Binding-site contacts:
Ligand atom OXT contacts residue ARG31 of chain 1.O at 4.2 Å.
Ligand atom N contacts residue SER25 of chain 1.O at 4.3 Å.
Ligand atom OXT contacts residue GLY29 of chain 1.O at 4.0 Å.
Ligand atom OXT contacts residue LEU30 of chain 1.O at 3.4 Å (h-bond).
Ligand atom OXT contacts residue SER25 of chain 1.O at 4.3 Å.
Ligand atom C contacts residue SER25 of chain 1.O at 3.4 Å.
Ligand atom N contacts residue GLY29 of chain 1.O at 4.3 Å.
Ligand atom O contacts residue PRO32 of chain 1.O at 4.2 Å.
Ligand atom O contacts residue LEU30 of chain 1.O at 3.0 Å (h-bond).
Ligand atom CA contacts residue LEU30 of chain 1.O at 4.4 Å (hydrophobic).
Ligand atom C contacts residue GLY29 of chain 1.O at 4.3 Å.
Ligand atom O contacts residue SER25 of chain 1.O at 3.4 Å (h-bond).
Ligand atom CA contacts residue SER25 of chain 1.O at 3.1 Å.
Ligand atom C contacts residue LEU30 of chain 1.O at 3.4 Å (hydrophobic).
Ligand atom CA contacts residue GLY29 of chain 1.O at 4.0 Å.

The protein below binds the small molecule below.
Small molecule (SMILES): NCC(=O)O

Sequence of chain 1.O:
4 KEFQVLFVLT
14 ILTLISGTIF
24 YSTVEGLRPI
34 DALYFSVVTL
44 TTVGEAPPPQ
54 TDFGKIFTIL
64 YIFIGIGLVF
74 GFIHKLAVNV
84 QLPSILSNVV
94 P